Binding-site contacts:
Ligand atom C4 contacts residue LEU312 of chain 1.A at 4.0 Å (hydrophobic).
Ligand atom C2 contacts residue ILE321 of chain 1.B at 4.0 Å (hydrophobic).
Ligand atom C4 contacts residue ILE321 of chain 1.B at 4.4 Å (hydrophobic).
Ligand atom O9 contacts residue HIS70 of chain 1.B at 3.0 Å (h-bond).
Ligand atom C7 contacts residue CYS177 of chain 1.B at 3.5 Å (hydrophobic).
Ligand atom C4 contacts residue LEU119 of chain 1.B at 3.6 Å (hydrophobic).
Ligand atom N8 contacts residue HIS70 of chain 1.B at 4.4 Å.
Ligand atom C6 contacts residue LEU144 of chain 1.B at 4.3 Å (hydrophobic).
Ligand atom N8 contacts residue SER51 of chain 1.B at 4.2 Å.
Ligand atom O9 contacts residue SER51 of chain 1.B at 2.8 Å (h-bond).
Ligand atom C5 contacts residue LEU119 of chain 1.B at 3.8 Å (hydrophobic).
Ligand atom C3 contacts residue VAL297 of chain 1.B at 3.5 Å (hydrophobic).
Ligand atom C3 contacts residue LEU312 of chain 1.A at 3.8 Å (hydrophobic).
Ligand atom C6 contacts residue LEU60 of chain 1.B at 4.0 Å (hydrophobic).
Ligand atom C3 contacts residue LEU119 of chain 1.B at 4.2 Å (hydrophobic).
Ligand atom C5 contacts residue VAL297 of chain 1.B at 3.5 Å (hydrophobic).
Ligand atom O9 contacts residue CYS177 of chain 1.B at 3.4 Å (h-bond).
Ligand atom C7 contacts residue ZN1 of chain 1.G at 2.8 Å.
Ligand atom C3 contacts residue ILE321 of chain 1.B at 3.7 Å (hydrophobic).
Ligand atom N8 contacts residue ZN1 of chain 1.G at 4.1 Å.
Ligand atom C5 contacts residue LEU60 of chain 1.B at 3.7 Å (hydrophobic).
Ligand atom C4 contacts residue VAL297 of chain 1.B at 3.5 Å (hydrophobic).
Ligand atom N8 contacts residue NAI1 of chain 1.I at 4.2 Å.
Ligand atom C7 contacts residue SER51 of chain 1.B at 3.7 Å.
Ligand atom N8 contacts residue LEU144 of chain 1.B at 4.0 Å.
Ligand atom O9 contacts residue ZN1 of chain 1.G at 2.1 Å.
Ligand atom C7 contacts residue LEU144 of chain 1.B at 4.2 Å (hydrophobic).
Ligand atom O9 contacts residue NAI1 of chain 1.I at 3.3 Å.
Ligand atom C2 contacts residue LEU119 of chain 1.B at 4.4 Å (hydrophobic).
Ligand atom C6 contacts residue LEU119 of chain 1.B at 4.1 Å (hydrophobic).
Ligand atom C7 contacts residue HIS70 of chain 1.B at 3.3 Å.
Ligand atom O9 contacts residue CYS49 of chain 1.B at 3.6 Å.
Ligand atom C7 contacts residue NAI1 of chain 1.I at 3.8 Å.
Ligand atom C1 contacts residue SER51 of chain 1.B at 3.7 Å.
Ligand atom C3 contacts residue NAI1 of chain 1.I at 3.8 Å.
Ligand atom C1 contacts residue NAI1 of chain 1.I at 4.1 Å.
Ligand atom C5 contacts residue SER51 of chain 1.B at 4.3 Å.
Ligand atom C6 contacts residue SER51 of chain 1.B at 4.0 Å.
Ligand atom C2 contacts residue NAI1 of chain 1.I at 3.5 Å.

Sequence of chain 1.B:
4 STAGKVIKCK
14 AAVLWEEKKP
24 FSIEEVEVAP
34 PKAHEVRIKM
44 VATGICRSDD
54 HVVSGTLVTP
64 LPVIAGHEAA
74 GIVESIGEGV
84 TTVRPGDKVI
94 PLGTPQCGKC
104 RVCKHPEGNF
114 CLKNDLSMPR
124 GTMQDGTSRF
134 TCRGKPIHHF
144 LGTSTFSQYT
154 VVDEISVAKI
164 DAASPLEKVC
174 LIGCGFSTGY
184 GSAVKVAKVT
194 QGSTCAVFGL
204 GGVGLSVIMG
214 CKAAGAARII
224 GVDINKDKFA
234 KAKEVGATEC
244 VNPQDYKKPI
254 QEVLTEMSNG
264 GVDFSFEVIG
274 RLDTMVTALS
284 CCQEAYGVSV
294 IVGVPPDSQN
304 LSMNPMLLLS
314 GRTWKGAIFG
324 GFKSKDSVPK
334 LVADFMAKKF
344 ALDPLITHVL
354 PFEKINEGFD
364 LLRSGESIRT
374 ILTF

Sequence of chain 1.A:
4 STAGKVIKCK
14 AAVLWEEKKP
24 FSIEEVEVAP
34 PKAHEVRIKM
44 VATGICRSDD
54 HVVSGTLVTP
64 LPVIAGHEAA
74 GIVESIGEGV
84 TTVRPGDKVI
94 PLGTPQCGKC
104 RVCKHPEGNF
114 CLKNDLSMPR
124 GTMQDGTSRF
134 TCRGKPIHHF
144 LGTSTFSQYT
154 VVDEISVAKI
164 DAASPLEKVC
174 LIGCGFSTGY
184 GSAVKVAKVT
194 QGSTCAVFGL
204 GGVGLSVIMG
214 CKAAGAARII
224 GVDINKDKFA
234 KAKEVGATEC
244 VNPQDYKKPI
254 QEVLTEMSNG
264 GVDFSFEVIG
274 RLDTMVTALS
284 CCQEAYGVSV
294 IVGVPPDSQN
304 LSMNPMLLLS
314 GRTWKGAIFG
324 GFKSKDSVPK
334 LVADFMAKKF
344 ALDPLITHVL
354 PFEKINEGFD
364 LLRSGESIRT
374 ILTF

A protein and the small-molecule ligand that binds it are described below.
Small molecule (SMILES): O=CNC1CCCCC1